Binding-site contacts:
Ligand atom N3 contacts residue LYS189 of chain 1.B at 3.6 Å.
Ligand atom O51 contacts residue HIS41 of chain 1.B at 3.4 Å (h-bond).
Ligand atom O6' contacts residue HIS41 of chain 1.B at 3.2 Å (h-bond).
Ligand atom N5B contacts residue HIS41 of chain 1.B at 3.4 Å (h-bond).
Ligand atom C2 contacts residue SER211 of chain 1.B at 3.5 Å.
Ligand atom C2 contacts residue CYS188 of chain 1.B at 3.2 Å (hydrophobic).
Ligand atom N6 contacts residue CYS188 of chain 1.B at 3.7 Å.
Ligand atom C4 contacts residue LYS189 of chain 1.B at 3.6 Å.
Ligand atom N3 contacts residue SER192 of chain 1.B at 2.7 Å (h-bond).
Ligand atom C4 contacts residue SER192 of chain 1.B at 3.4 Å.
Ligand atom N5B contacts residue LYS45 of chain 1.B at 3.3 Å.
Ligand atom C8 contacts residue LYS189 of chain 1.B at 3.7 Å.
Ligand atom C3B contacts residue CYS26 of chain 1.B at 3.3 Å (hydrophobic).
Ligand atom C3 contacts residue CYS188 of chain 1.B at 3.1 Å (hydrophobic).
Ligand atom N6 contacts residue GLY215 of chain 1.B at 3.3 Å (h-bond).
Ligand atom N7 contacts residue CYS188 of chain 1.B at 3.5 Å (h-bond).
Ligand atom N7 contacts residue ASP186 of chain 1.B at 3.2 Å (salt-bridge).
Ligand atom N6 contacts residue LYS189 of chain 1.B at 3.7 Å.
Ligand atom C2 contacts residue VAL210 of chain 1.B at 3.6 Å (hydrophobic).
Ligand atom O6' contacts residue SER192 of chain 1.B at 2.2 Å (h-bond).
Ligand atom N6 contacts residue GLN214 of chain 1.B at 3.4 Å (h-bond).
Ligand atom C5 contacts residue LYS189 of chain 1.B at 3.6 Å.
Ligand atom C3 contacts residue SER192 of chain 1.B at 3.5 Å.
Ligand atom CN4 contacts residue GLY215 of chain 1.B at 3.6 Å.
Ligand atom O51 contacts residue ASP44 of chain 1.B at 3.4 Å.
Ligand atom N7 contacts residue GLN214 of chain 1.B at 3.7 Å.
Ligand atom N7 contacts residue SER187 of chain 1.B at 3.2 Å (h-bond).
Ligand atom C4 contacts residue CYS188 of chain 1.B at 3.5 Å (hydrophobic).
Ligand atom C4B contacts residue CYS42 of chain 1.B at 3.5 Å (hydrophobic).
Ligand atom O51 contacts residue LYS45 of chain 1.B at 3.3 Å.
Ligand atom O52 contacts residue HIS41 of chain 1.B at 3.7 Å.
Ligand atom OY' contacts residue TRP212 of chain 1.B at 3.7 Å.
Ligand atom C6' contacts residue SER192 of chain 1.B at 3.5 Å.
Ligand atom O52 contacts residue CYS42 of chain 1.B at 3.5 Å (h-bond).
Ligand atom O52 contacts residue LYS45 of chain 1.B at 3.3 Å.
Ligand atom C3 contacts residue SER211 of chain 1.B at 3.5 Å.
Ligand atom C1 contacts residue CYS188 of chain 1.B at 3.4 Å (hydrophobic).
Ligand atom C1' contacts residue TRP212 of chain 1.B at 3.6 Å (hydrophobic).
Ligand atom CV' contacts residue LYS189 of chain 1.B at 3.4 Å.
Ligand atom C3' contacts residue LYS189 of chain 1.B at 3.5 Å.

Sequence of chain 1.B:
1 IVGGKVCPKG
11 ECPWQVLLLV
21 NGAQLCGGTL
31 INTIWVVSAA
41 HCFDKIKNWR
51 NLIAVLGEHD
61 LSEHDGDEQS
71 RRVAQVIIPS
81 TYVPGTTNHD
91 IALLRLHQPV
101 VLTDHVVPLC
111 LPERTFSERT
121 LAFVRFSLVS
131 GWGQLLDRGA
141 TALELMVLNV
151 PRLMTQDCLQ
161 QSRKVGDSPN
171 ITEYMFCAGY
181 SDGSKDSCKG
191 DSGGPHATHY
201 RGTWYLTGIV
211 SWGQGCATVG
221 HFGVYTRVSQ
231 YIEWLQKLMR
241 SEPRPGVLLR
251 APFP

This protein binds this small molecule.
Small molecule (SMILES): Nc1ccc2[nH]c(-c3cc(CC(=O)O)cc(-c4cccc([N+](=O)[O-])c4)c3O)cc2n1